Sequence of chain 2.K:
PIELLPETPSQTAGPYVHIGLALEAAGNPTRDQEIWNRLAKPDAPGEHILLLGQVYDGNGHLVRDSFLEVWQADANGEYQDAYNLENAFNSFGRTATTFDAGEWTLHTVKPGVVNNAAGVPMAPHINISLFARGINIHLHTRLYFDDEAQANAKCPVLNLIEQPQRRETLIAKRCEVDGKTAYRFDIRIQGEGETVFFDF

The small molecule below binds the protein below.
Small molecule (SMILES): O=C(O)c1cc[n+]([O-])c(O)c1

Sequence of chain 2.L:
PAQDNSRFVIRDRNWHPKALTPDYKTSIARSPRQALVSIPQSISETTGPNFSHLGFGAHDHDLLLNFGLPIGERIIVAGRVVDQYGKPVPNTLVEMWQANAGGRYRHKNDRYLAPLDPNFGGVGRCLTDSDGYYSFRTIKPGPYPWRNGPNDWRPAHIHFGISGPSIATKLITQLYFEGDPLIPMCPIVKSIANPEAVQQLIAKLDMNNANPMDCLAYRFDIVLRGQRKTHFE

Binding-site contacts:
Ligand atom C3 contacts residue CYN1 of chain 2.BA at 3.7 Å.
Ligand atom O3 contacts residue GLN177 of chain 2.L at 4.0 Å.
Ligand atom C6 contacts residue CYN1 of chain 2.BA at 3.8 Å.
Ligand atom C5 contacts residue PRO15 of chain 2.K at 3.6 Å (hydrophobic).
Ligand atom C5 contacts residue TRP149 of chain 2.L at 3.7 Å (hydrophobic).
Ligand atom O2 contacts residue PRO15 of chain 2.K at 4.0 Å.
Ligand atom O4 contacts residue ARG157 of chain 2.L at 3.6 Å.
Ligand atom C2 contacts residue FE1 of chain 2.CA at 3.0 Å.
Ligand atom O3 contacts residue HIS162 of chain 2.L at 3.0 Å.
Ligand atom O3 contacts residue CYN1 of chain 2.BA at 3.2 Å.
Ligand atom O1 contacts residue ARG133 of chain 2.K at 3.6 Å.
Ligand atom C4 contacts residue ILE191 of chain 2.L at 3.8 Å (hydrophobic).
Ligand atom O3 contacts residue HIS160 of chain 2.L at 3.3 Å (h-bond).
Ligand atom O3 contacts residue ARG157 of chain 2.L at 3.0 Å (salt-bridge).
Ligand atom O3 contacts residue FE1 of chain 2.CA at 2.4 Å.
Ligand atom C7 contacts residue TYR24 of chain 2.L at 3.5 Å (hydrophobic).
Ligand atom N1 contacts residue CYN1 of chain 2.BA at 3.3 Å (h-bond).
Ligand atom C6 contacts residue TYR147 of chain 2.L at 3.9 Å (hydrophobic).
Ligand atom C2 contacts residue CYN1 of chain 2.BA at 3.2 Å.
Ligand atom C7 contacts residue ARG133 of chain 2.K at 3.8 Å.
Ligand atom O1 contacts residue ILE191 of chain 2.L at 3.6 Å.
Ligand atom C7 contacts residue TRP149 of chain 2.L at 3.8 Å (hydrophobic).
Ligand atom O4 contacts residue HIS160 of chain 2.L at 3.4 Å.
Ligand atom C2 contacts residue ARG157 of chain 2.L at 3.5 Å.
Ligand atom C4 contacts residue PRO15 of chain 2.K at 3.2 Å (hydrophobic).
Ligand atom N1 contacts residue ARG157 of chain 2.L at 3.8 Å.
Ligand atom C3 contacts residue GLY14 of chain 2.K at 3.9 Å.
Ligand atom N1 contacts residue FE1 of chain 2.CA at 2.9 Å.
Ligand atom O4 contacts residue TYR108 of chain 2.L at 3.3 Å (h-bond).
Ligand atom O1 contacts residue PRO15 of chain 2.K at 3.9 Å.
Ligand atom O1 contacts residue TYR24 of chain 2.L at 2.4 Å (h-bond).
Ligand atom C7 contacts residue ILE191 of chain 2.L at 3.9 Å (hydrophobic).
Ligand atom O4 contacts residue CYN1 of chain 2.BA at 3.5 Å.
Ligand atom O2 contacts residue ARG133 of chain 2.K at 3.6 Å.
Ligand atom C7 contacts residue PRO15 of chain 2.K at 3.5 Å (hydrophobic).
Ligand atom C6 contacts residue ARG157 of chain 2.L at 4.0 Å.
Ligand atom O2 contacts residue TRP149 of chain 2.L at 3.4 Å.
Ligand atom C3 contacts residue PRO15 of chain 2.K at 3.5 Å (hydrophobic).
Ligand atom O4 contacts residue FE1 of chain 2.CA at 2.1 Å.
Ligand atom C3 contacts residue ILE191 of chain 2.L at 3.5 Å (hydrophobic).